Sequence of chain 1.A:
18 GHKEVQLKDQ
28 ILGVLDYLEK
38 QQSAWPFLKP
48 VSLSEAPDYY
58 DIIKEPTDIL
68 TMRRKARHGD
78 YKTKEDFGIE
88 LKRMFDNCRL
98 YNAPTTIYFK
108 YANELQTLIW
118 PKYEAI

A small-molecule ligand and the protein it binds are described below.
Small molecule (SMILES): Cc1nnc2c3ccccc3c(N[C@@H](C)[C@H](c3ccccc3)N(C)C)nn12

Binding-site contacts:
Ligand atom N1 contacts residue VAL48 of chain 1.A at 3.8 Å.
Ligand atom N4 contacts residue ASN99 of chain 1.A at 2.9 Å (h-bond).
Ligand atom N2 contacts residue TYR105 of chain 1.A at 3.7 Å.
Ligand atom C4 contacts residue PRO43 of chain 1.A at 3.4 Å (hydrophobic).
Ligand atom C11 contacts residue TYR105 of chain 1.A at 3.5 Å (hydrophobic).
Ligand atom C14 contacts residue LYS46 of chain 1.A at 3.5 Å.
Ligand atom N contacts residue GLU52 of chain 1.A at 2.9 Å (salt-bridge).
Ligand atom N contacts residue TYR105 of chain 1.A at 3.6 Å (h-bond).
Ligand atom C17 contacts residue LYS46 of chain 1.A at 3.8 Å.
Ligand atom C10 contacts residue GLU52 of chain 1.A at 3.4 Å.
Ligand atom C7 contacts residue ASN99 of chain 1.A at 3.6 Å.
Ligand atom C1 contacts residue GLU52 of chain 1.A at 3.6 Å.
Ligand atom C9 contacts residue GLU52 of chain 1.A at 3.5 Å.
Ligand atom N1 contacts residue TYR105 of chain 1.A at 3.5 Å.
Ligand atom C20 contacts residue PRO43 of chain 1.A at 3.6 Å (hydrophobic).
Ligand atom C3 contacts residue TYR105 of chain 1.A at 3.8 Å (hydrophobic).
Ligand atom C13 contacts residue LYS46 of chain 1.A at 3.4 Å.
Ligand atom C19 contacts residue TRP42 of chain 1.A at 3.5 Å (hydrophobic).
Ligand atom C11 contacts residue GLU52 of chain 1.A at 3.8 Å.
Ligand atom C13 contacts residue PRO47 of chain 1.A at 3.5 Å (hydrophobic).
Ligand atom C13 contacts residue VAL48 of chain 1.A at 3.8 Å (hydrophobic).
Ligand atom C2 contacts residue GLU52 of chain 1.A at 3.7 Å.
Ligand atom N5 contacts residue GLU52 of chain 1.A at 2.7 Å (salt-bridge).
Ligand atom C contacts residue TRP42 of chain 1.A at 3.6 Å (hydrophobic).
Ligand atom C19 contacts residue LYS46 of chain 1.A at 3.8 Å.
Ligand atom C10 contacts residue TYR105 of chain 1.A at 3.5 Å (hydrophobic).
Ligand atom C18 contacts residue LYS46 of chain 1.A at 3.7 Å.
Ligand atom C14 contacts residue GLU52 of chain 1.A at 3.2 Å.
Ligand atom N2 contacts residue VAL48 of chain 1.A at 3.5 Å.
Ligand atom C13 contacts residue GLU52 of chain 1.A at 3.4 Å.
Ligand atom N3 contacts residue CYS95 of chain 1.A at 3.7 Å.
Ligand atom C6 contacts residue TYR105 of chain 1.A at 3.7 Å (hydrophobic).
Ligand atom C5 contacts residue VAL48 of chain 1.A at 3.6 Å (hydrophobic).
Ligand atom C contacts residue TYR105 of chain 1.A at 3.5 Å (hydrophobic).
Ligand atom C14 contacts residue PRO47 of chain 1.A at 3.4 Å (hydrophobic).
Ligand atom C3 contacts residue VAL48 of chain 1.A at 3.8 Å (hydrophobic).
Ligand atom N3 contacts residue ASN99 of chain 1.A at 3.4 Å (h-bond).
Ligand atom C13 contacts residue PRO43 of chain 1.A at 3.8 Å (hydrophobic).
Ligand atom C2 contacts residue TYR105 of chain 1.A at 3.5 Å (hydrophobic).
Ligand atom C12 contacts residue GLU52 of chain 1.A at 3.2 Å.